Sequence of chain 1.H:
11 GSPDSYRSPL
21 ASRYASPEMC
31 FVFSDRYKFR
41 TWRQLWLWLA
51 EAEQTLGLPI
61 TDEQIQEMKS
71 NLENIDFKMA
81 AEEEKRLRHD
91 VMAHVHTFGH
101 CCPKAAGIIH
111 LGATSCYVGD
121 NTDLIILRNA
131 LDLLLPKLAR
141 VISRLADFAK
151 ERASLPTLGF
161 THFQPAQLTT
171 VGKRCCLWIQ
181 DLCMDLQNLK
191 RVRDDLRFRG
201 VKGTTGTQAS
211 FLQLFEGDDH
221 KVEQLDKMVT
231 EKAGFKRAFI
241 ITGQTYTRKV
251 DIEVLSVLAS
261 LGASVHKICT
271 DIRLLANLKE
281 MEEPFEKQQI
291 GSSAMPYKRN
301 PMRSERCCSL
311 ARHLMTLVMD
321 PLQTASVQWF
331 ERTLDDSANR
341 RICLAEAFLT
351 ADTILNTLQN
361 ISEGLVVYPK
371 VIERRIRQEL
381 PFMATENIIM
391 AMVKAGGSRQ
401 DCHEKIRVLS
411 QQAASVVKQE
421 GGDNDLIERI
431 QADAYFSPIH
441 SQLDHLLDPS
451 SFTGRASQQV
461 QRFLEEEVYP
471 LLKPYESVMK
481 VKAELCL

Sequence of chain 1.G:
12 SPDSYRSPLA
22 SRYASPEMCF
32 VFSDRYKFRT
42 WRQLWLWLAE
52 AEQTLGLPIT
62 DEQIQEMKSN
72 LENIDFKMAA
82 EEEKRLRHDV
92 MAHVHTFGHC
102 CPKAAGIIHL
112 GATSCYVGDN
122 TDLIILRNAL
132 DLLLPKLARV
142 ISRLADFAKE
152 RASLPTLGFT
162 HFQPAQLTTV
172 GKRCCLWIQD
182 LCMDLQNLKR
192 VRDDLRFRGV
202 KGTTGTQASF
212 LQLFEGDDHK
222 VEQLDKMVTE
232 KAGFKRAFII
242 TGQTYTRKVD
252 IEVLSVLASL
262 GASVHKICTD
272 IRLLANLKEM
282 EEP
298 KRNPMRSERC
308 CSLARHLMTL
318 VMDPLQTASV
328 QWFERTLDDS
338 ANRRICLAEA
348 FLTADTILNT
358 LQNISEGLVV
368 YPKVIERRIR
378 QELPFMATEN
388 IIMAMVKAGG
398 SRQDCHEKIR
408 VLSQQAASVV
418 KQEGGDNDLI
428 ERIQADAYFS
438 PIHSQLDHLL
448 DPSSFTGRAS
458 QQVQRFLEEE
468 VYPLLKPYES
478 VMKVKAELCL

Binding-site contacts:
Ligand atom O4 contacts residue SER337 of chain 1.H at 2.3 Å (h-bond).
Ligand atom OP2 contacts residue ARG306 of chain 1.E at 3.0 Å (salt-bridge).
Ligand atom C7A contacts residue HIS89 of chain 1.H at 3.6 Å.
Ligand atom C2 contacts residue ARG88 of chain 1.H at 3.6 Å.
Ligand atom C5 contacts residue LEU334 of chain 1.H at 3.6 Å (hydrophobic).
Ligand atom O3 contacts residue ARG341 of chain 1.H at 3.1 Å (salt-bridge).
Ligand atom N1 contacts residue LEU334 of chain 1.H at 3.4 Å.
Ligand atom C3A contacts residue LEU334 of chain 1.H at 3.4 Å (hydrophobic).
Ligand atom C contacts residue ASP90 of chain 1.H at 3.6 Å.
Ligand atom N2 contacts residue GLN244 of chain 1.H at 3.1 Å (h-bond).
Ligand atom O1 contacts residue MET302 of chain 1.E at 3.4 Å.
Ligand atom C3A contacts residue FUM1 of chain 1.S at 3.5 Å.
Ligand atom N2 contacts residue ARG332 of chain 1.H at 3.0 Å (salt-bridge).
Ligand atom O2 contacts residue HIS89 of chain 1.H at 3.3 Å.
Ligand atom O3 contacts residue ARG23 of chain 1.E at 3.0 Å (salt-bridge).
Ligand atom C6 contacts residue FUM1 of chain 1.S at 3.4 Å.
Ligand atom O1 contacts residue HIS89 of chain 1.H at 3.3 Å.
Ligand atom O5 contacts residue GLN244 of chain 1.H at 2.7 Å (h-bond).
Ligand atom N contacts residue HIS89 of chain 1.H at 3.4 Å (h-bond).
Ligand atom N1 contacts residue HIS162 of chain 1.G at 3.1 Å.
Ligand atom O2 contacts residue ASP90 of chain 1.H at 2.9 Å (salt-bridge).
Ligand atom OP2 contacts residue TYR24 of chain 1.E at 2.7 Å (h-bond).
Ligand atom N2 contacts residue SER115 of chain 1.H at 3.5 Å.
Ligand atom C6 contacts residue GLN244 of chain 1.H at 3.3 Å.
Ligand atom O5 contacts residue ARG332 of chain 1.H at 3.4 Å (salt-bridge).
Ligand atom O4 contacts residue ALA338 of chain 1.H at 3.3 Å (h-bond).
Ligand atom O contacts residue ASP90 of chain 1.H at 3.3 Å (salt-bridge).
Ligand atom N3 contacts residue SER115 of chain 1.H at 3.5 Å.
Ligand atom O4 contacts residue TYR24 of chain 1.E at 3.4 Å (h-bond).
Ligand atom C6 contacts residue ARG332 of chain 1.H at 3.3 Å.
Ligand atom O1 contacts residue ARG88 of chain 1.H at 2.5 Å (salt-bridge).
Ligand atom N2 contacts residue FUM1 of chain 1.S at 3.6 Å.
Ligand atom O4 contacts residue ARG341 of chain 1.H at 2.8 Å (salt-bridge).
Ligand atom O5 contacts residue HIS162 of chain 1.G at 3.0 Å (h-bond).
Ligand atom O2 contacts residue ARG88 of chain 1.H at 3.3 Å (salt-bridge).
Ligand atom P contacts residue SER337 of chain 1.H at 3.5 Å.
Ligand atom C7A contacts residue LEU334 of chain 1.H at 3.7 Å (hydrophobic).
Ligand atom P contacts residue TYR24 of chain 1.E at 3.5 Å.
Ligand atom O5 contacts residue FUM1 of chain 1.S at 2.9 Å.
Ligand atom OP2 contacts residue ARG23 of chain 1.E at 3.1 Å (salt-bridge).

Sequence of chain 1.E:
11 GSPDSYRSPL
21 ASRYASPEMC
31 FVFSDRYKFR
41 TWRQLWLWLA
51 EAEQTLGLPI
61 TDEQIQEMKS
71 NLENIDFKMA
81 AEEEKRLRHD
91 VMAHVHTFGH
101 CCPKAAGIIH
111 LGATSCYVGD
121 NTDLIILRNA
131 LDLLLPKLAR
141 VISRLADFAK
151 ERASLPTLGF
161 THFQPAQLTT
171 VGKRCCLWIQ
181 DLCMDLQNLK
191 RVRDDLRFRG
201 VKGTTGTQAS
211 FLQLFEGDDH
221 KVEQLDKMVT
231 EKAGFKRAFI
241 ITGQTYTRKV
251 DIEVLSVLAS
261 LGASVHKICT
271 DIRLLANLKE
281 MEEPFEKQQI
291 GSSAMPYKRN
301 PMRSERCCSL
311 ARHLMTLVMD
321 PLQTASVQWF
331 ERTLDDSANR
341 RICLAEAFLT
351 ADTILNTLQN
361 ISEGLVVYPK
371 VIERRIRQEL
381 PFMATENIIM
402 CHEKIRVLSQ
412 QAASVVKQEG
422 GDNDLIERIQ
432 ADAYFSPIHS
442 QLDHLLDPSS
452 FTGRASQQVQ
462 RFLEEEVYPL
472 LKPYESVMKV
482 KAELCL

The small molecule below binds the protein below.
Small molecule (SMILES): NC(=O)c1ncn([C@@H]2O[C@H](COP(=O)(O)O)[C@@H](O)[C@H]2O)c1N